The protein below binds the small molecule below.
Small molecule (SMILES): CC[C@H](C)[C@H](NC(=O)[C@@H](N)CCC(N)=O)C(=O)N[C@@H](CCCCN)C(=O)N[C@H](C(=O)N[C@@H](CCCN=C(N)N)C(=O)N[C@H](C(=O)N[C@@H](CC(=O)O)C(=O)N[C@@H](CCSC)C(=O)N[C@H](C(=O)O)C(C)C)C(C)C)C(C)C

Binding-site contacts:
Ligand atom N contacts residue TYR7 of chain 1.A at 3.2 Å (h-bond).
Ligand atom OXT contacts residue ASN80 of chain 1.A at 2.9 Å (h-bond).
Ligand atom CA contacts residue TYR171 of chain 1.A at 3.4 Å (hydrophobic).
Ligand atom N contacts residue TYR99 of chain 1.A at 3.0 Å (h-bond).
Ligand atom OD1 contacts residue VAL152 of chain 1.A at 3.4 Å.
Ligand atom O contacts residue TYR159 of chain 1.A at 2.6 Å (h-bond).
Ligand atom NE2 contacts residue ASN63 of chain 1.A at 3.3 Å (h-bond).
Ligand atom O contacts residue TRP147 of chain 1.A at 2.9 Å (h-bond).
Ligand atom NE contacts residue ASP74 of chain 1.A at 2.8 Å (salt-bridge).
Ligand atom CA contacts residue SER77 of chain 1.A at 3.4 Å.
Ligand atom CB contacts residue ASN70 of chain 1.A at 3.3 Å.
Ligand atom CE contacts residue GLU76 of chain 1.A at 3.3 Å.
Ligand atom O contacts residue THR143 of chain 1.A at 2.6 Å (h-bond).
Ligand atom O contacts residue ASN70 of chain 1.A at 2.9 Å (h-bond).
Ligand atom OXT contacts residue LYS146 of chain 1.A at 2.8 Å (salt-bridge).
Ligand atom N contacts residue ASN63 of chain 1.A at 3.1 Å (h-bond).
Ligand atom OXT contacts residue TYR84 of chain 1.A at 3.2 Å (h-bond).
Ligand atom CB contacts residue TRP167 of chain 1.A at 3.4 Å (hydrophobic).
Ligand atom N contacts residue TYR171 of chain 1.A at 2.7 Å (h-bond).
Ligand atom C contacts residue TYR7 of chain 1.A at 3.1 Å (hydrophobic).
Ligand atom CG contacts residue ASN80 of chain 1.A at 3.3 Å.
Ligand atom OE1 contacts residue ASN63 of chain 1.A at 3.0 Å (h-bond).
Ligand atom O contacts residue TYR84 of chain 1.A at 2.6 Å (h-bond).
Ligand atom N contacts residue SER77 of chain 1.A at 3.0 Å (h-bond).
Ligand atom CG2 contacts residue ASN63 of chain 1.A at 3.2 Å.
Ligand atom OE1 contacts residue ARG62 of chain 1.A at 3.0 Å (salt-bridge).
Ligand atom SD contacts residue GLU76 of chain 1.A at 3.2 Å (salt-bridge).
Ligand atom CZ contacts residue ASP9 of chain 1.A at 3.4 Å.
Ligand atom CE contacts residue ASN80 of chain 1.A at 3.0 Å.
Ligand atom CG contacts residue VAL152 of chain 1.A at 3.4 Å (hydrophobic).
Ligand atom O contacts residue THR73 of chain 1.A at 2.7 Å (h-bond).
Ligand atom C contacts residue TYR84 of chain 1.A at 3.3 Å (hydrophobic).
Ligand atom CA contacts residue TYR7 of chain 1.A at 3.4 Å (hydrophobic).
Ligand atom N contacts residue ASN70 of chain 1.A at 2.8 Å (h-bond).
Ligand atom NH2 contacts residue PHE22 of chain 1.A at 3.1 Å.
Ligand atom CG1 contacts residue TYR99 of chain 1.A at 3.3 Å (hydrophobic).
Ligand atom N contacts residue TYR7 of chain 1.A at 2.9 Å (h-bond).
Ligand atom NH1 contacts residue ASP9 of chain 1.A at 3.0 Å (salt-bridge).
Ligand atom NH2 contacts residue ASP9 of chain 1.A at 2.9 Å (salt-bridge).
Ligand atom NH2 contacts residue ASP74 of chain 1.A at 2.9 Å (salt-bridge).

Sequence of chain 1.A:
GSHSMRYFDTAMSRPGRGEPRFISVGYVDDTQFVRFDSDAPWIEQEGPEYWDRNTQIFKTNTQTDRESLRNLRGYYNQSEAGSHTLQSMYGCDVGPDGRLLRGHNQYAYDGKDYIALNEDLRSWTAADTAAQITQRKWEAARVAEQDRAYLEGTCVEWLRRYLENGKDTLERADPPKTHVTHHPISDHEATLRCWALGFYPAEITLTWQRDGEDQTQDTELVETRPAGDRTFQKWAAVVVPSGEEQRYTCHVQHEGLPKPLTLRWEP